A small-molecule ligand and the protein it binds are described below.
Small molecule (SMILES): CC(=O)N[C@@H]1[C@@H](O)[C@H](O)[C@@H](CO)O[C@H]1O

Binding-site contacts:
Ligand atom O5 contacts residue LYS547 of chain 1.A at 4.4 Å.
Ligand atom C7 contacts residue PHE461 of chain 1.A at 4.2 Å (hydrophobic).
Ligand atom C2 contacts residue ASN483 of chain 1.A at 2.6 Å.
Ligand atom C8 contacts residue ASN483 of chain 1.A at 3.4 Å.
Ligand atom O6 contacts residue CYS481 of chain 1.A at 3.7 Å.
Ligand atom C6 contacts residue SER471 of chain 1.A at 4.4 Å.
Ligand atom O6 contacts residue SER471 of chain 1.A at 3.6 Å.
Ligand atom C5 contacts residue ASN483 of chain 1.A at 3.6 Å.
Ligand atom C3 contacts residue ASN483 of chain 1.A at 3.9 Å.
Ligand atom C4 contacts residue ASN483 of chain 1.A at 4.2 Å.
Ligand atom O7 contacts residue PHE461 of chain 1.A at 3.9 Å.
Ligand atom C1 contacts residue ASN483 of chain 1.A at 1.5 Å.
Ligand atom C6 contacts residue LYS547 of chain 1.A at 4.5 Å.
Ligand atom C8 contacts residue GLU545 of chain 1.A at 3.8 Å.
Ligand atom O6 contacts residue CYS472 of chain 1.A at 4.1 Å.
Ligand atom C7 contacts residue ASN483 of chain 1.A at 3.4 Å.
Ligand atom N2 contacts residue ASN483 of chain 1.A at 3.0 Å (h-bond).
Ligand atom O5 contacts residue ASN483 of chain 1.A at 2.3 Å (h-bond).
Ligand atom O7 contacts residue ASN483 of chain 1.A at 4.3 Å.

Sequence of chain 1.A:
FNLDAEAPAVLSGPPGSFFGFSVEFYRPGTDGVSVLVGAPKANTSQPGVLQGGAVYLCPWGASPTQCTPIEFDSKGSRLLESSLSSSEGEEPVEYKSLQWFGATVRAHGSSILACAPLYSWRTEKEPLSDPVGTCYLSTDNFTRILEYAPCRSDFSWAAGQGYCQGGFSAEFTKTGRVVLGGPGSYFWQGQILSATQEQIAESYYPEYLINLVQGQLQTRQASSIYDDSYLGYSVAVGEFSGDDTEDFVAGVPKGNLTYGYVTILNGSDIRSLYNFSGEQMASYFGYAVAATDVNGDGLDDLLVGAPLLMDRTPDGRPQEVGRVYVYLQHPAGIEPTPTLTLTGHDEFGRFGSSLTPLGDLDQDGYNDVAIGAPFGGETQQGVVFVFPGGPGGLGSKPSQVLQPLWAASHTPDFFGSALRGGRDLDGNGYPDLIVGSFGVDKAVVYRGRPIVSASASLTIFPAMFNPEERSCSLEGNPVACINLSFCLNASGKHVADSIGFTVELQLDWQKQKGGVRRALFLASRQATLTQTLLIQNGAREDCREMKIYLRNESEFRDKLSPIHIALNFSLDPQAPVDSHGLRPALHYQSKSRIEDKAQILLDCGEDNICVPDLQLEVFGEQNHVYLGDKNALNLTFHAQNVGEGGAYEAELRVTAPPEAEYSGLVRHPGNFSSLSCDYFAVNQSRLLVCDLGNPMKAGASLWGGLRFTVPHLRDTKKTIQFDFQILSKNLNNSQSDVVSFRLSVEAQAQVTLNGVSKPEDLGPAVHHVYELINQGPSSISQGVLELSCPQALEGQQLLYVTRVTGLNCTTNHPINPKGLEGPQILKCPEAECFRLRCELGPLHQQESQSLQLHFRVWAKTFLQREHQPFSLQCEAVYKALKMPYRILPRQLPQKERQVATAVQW